This small molecule binds to this protein.
Small molecule (SMILES): CC(=O)N[C@H]1[C@H](O[C@H]2[C@H](O[C@@H]3O[C@@H](C)[C@@H](O)[C@@H](O)[C@@H]3O)[C@@H](NC(C)=O)CO[C@@H]2CO)O[C@H](CO)[C@@H](O[C@@H]2O[C@H](CO)[C@@H](O)[C@H](O[C@@H]3O[C@H](CO)[C@@H](O)[C@H](O)[C@@H]3O)[C@@H]2O)[C@@H]1O

Sequence of chain 1.A:
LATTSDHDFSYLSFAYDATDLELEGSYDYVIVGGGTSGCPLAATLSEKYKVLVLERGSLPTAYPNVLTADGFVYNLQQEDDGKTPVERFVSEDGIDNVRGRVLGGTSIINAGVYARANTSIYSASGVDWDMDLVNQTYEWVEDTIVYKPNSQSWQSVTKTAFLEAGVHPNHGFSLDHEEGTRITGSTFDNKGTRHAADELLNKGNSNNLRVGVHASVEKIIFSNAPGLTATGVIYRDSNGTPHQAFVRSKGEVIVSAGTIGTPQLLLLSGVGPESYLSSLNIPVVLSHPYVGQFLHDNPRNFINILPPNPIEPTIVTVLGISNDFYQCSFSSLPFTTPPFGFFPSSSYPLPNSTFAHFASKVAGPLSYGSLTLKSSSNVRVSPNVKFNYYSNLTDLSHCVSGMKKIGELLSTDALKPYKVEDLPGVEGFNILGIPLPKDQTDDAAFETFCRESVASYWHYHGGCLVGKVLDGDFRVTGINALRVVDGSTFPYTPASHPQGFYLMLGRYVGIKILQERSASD

Binding-site contacts:
Ligand atom C5 contacts residue ASN392 of chain 1.A at 3.7 Å.
Ligand atom N2 contacts residue ASN392 of chain 1.A at 2.9 Å (h-bond).
Ligand atom C5 contacts residue LEU366 of chain 1.A at 4.2 Å (hydrophobic).
Ligand atom C1 contacts residue LEU366 of chain 1.A at 4.2 Å (hydrophobic).
Ligand atom C8 contacts residue ASN392 of chain 1.A at 4.4 Å.
Ligand atom C2 contacts residue ASN392 of chain 1.A at 2.4 Å.
Ligand atom C3 contacts residue ASN392 of chain 1.A at 3.8 Å.
Ligand atom C6 contacts residue LEU366 of chain 1.A at 4.0 Å (hydrophobic).
Ligand atom O6 contacts residue LEU366 of chain 1.A at 3.9 Å.
Ligand atom O5 contacts residue ASN392 of chain 1.A at 2.4 Å (h-bond).
Ligand atom C4 contacts residue ASN392 of chain 1.A at 4.2 Å.
Ligand atom O5 contacts residue LEU366 of chain 1.A at 3.5 Å.
Ligand atom C8 contacts residue SER391 of chain 1.A at 4.0 Å.
Ligand atom O7 contacts residue ASN392 of chain 1.A at 3.8 Å.
Ligand atom C1 contacts residue ASN392 of chain 1.A at 1.4 Å.
Ligand atom C7 contacts residue ASN392 of chain 1.A at 3.5 Å.